The small molecule below binds the protein below.
Small molecule (SMILES): [H]/N=C(/N)NC(=O)c1nc(-c2cnc(OC)nc2OC)c(N)nc1N

Sequence of chain 1.A:
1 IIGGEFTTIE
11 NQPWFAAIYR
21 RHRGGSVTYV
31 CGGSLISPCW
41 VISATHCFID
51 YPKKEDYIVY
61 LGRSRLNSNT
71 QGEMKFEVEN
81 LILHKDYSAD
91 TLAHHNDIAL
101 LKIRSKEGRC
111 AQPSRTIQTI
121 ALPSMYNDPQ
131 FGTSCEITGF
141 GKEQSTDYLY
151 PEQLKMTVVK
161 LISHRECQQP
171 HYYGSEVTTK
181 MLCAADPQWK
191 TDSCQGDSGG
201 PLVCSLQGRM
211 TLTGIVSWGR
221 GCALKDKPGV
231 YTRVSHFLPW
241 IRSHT

Binding-site contacts:
Ligand atom C3 contacts residue GLY221 of chain 1.A at 3.6 Å.
Ligand atom C12 contacts residue TRP218 of chain 1.A at 4.0 Å (hydrophobic).
Ligand atom O3 contacts residue SER193 of chain 1.A at 3.5 Å (h-bond).
Ligand atom N6 contacts residue GLY219 of chain 1.A at 3.9 Å.
Ligand atom C4 contacts residue GLY221 of chain 1.A at 3.6 Å.
Ligand atom C9 contacts residue CYS194 of chain 1.A at 3.9 Å (hydrophobic).
Ligand atom N9 contacts residue CYS194 of chain 1.A at 3.5 Å (h-bond).
Ligand atom N7 contacts residue SER193 of chain 1.A at 2.3 Å (h-bond).
Ligand atom C9 contacts residue SER198 of chain 1.A at 3.6 Å.
Ligand atom O3 contacts residue VAL216 of chain 1.A at 3.7 Å.
Ligand atom C12 contacts residue GLY229 of chain 1.A at 3.9 Å.
Ligand atom N4 contacts residue GLN195 of chain 1.A at 3.5 Å.
Ligand atom C5 contacts residue GLY219 of chain 1.A at 3.6 Å.
Ligand atom N8 contacts residue CYS222 of chain 1.A at 3.9 Å.
Ligand atom C12 contacts residue ASP192 of chain 1.A at 4.0 Å.
Ligand atom C2 contacts residue GLY219 of chain 1.A at 3.8 Å.
Ligand atom C9 contacts residue GLN195 of chain 1.A at 3.7 Å.
Ligand atom N6 contacts residue SER193 of chain 1.A at 3.6 Å (h-bond).
Ligand atom N3 contacts residue GLY219 of chain 1.A at 3.8 Å.
Ligand atom C11 contacts residue TRP218 of chain 1.A at 4.0 Å (hydrophobic).
Ligand atom C12 contacts residue SER193 of chain 1.A at 3.2 Å.
Ligand atom N1 contacts residue GLY221 of chain 1.A at 3.3 Å (h-bond).
Ligand atom N8 contacts residue ASP192 of chain 1.A at 3.0 Å (salt-bridge).
Ligand atom N5 contacts residue GLN195 of chain 1.A at 3.8 Å.
Ligand atom N3 contacts residue GLY221 of chain 1.A at 3.9 Å.
Ligand atom C12 contacts residue GLY221 of chain 1.A at 4.0 Å.
Ligand atom O2 contacts residue GLY219 of chain 1.A at 3.6 Å.
Ligand atom N7 contacts residue ASP192 of chain 1.A at 3.9 Å.
Ligand atom N9 contacts residue SER198 of chain 1.A at 2.5 Å (h-bond).
Ligand atom N9 contacts residue GLN195 of chain 1.A at 3.9 Å.
Ligand atom C11 contacts residue GLY219 of chain 1.A at 4.0 Å.
Ligand atom N8 contacts residue SER193 of chain 1.A at 3.3 Å (h-bond).
Ligand atom N7 contacts residue GLY229 of chain 1.A at 3.4 Å.
Ligand atom N8 contacts residue GLY221 of chain 1.A at 3.4 Å (h-bond).
Ligand atom N6 contacts residue GLY221 of chain 1.A at 3.6 Å (h-bond).
Ligand atom N8 contacts residue GLY229 of chain 1.A at 3.8 Å.
Ligand atom O3 contacts residue TRP218 of chain 1.A at 4.0 Å.
Ligand atom N7 contacts residue TRP218 of chain 1.A at 3.8 Å.
Ligand atom C10 contacts residue GLN195 of chain 1.A at 4.0 Å.
Ligand atom N4 contacts residue SER198 of chain 1.A at 4.0 Å.